This small molecule binds to this protein.
Small molecule (SMILES): Nc1nc(=O)c2ncn([C@@H]3O[C@H](CO[P](=O)(O)O[C@H]4[C@@H](O)[C@H](n5cnc6c(N)ncnc65)O[C@@H]4CO[P](=O)(O)O[C@H]4[C@@H](O)[C@H](n5cnc6c(=O)nc(N)[nH]c65)O[C@@H]4CO[P](=O)(O)O[C@H]4[C@@H](O)[C@H](n5cnc6c(=O)nc(N)[nH]c65)O[C@@H]4COP(=O)=O)[C@@H](O)[C@H]3O)c2[nH]1

Binding-site contacts:
Ligand atom C8 contacts residue ASN18 of chain 1.E at 3.5 Å.
Ligand atom N9 contacts residue ASN18 of chain 1.E at 3.4 Å.
Ligand atom O2' contacts residue ASN18 of chain 1.E at 4.5 Å.
Ligand atom C4' contacts residue ASN18 of chain 1.E at 3.3 Å.
Ligand atom OP1 contacts residue ASN18 of chain 1.E at 4.0 Å.
Ligand atom N3 contacts residue ASN18 of chain 1.E at 4.3 Å.
Ligand atom OP1 contacts residue MET123 of chain 1.E at 4.4 Å.
Ligand atom C1' contacts residue ASN18 of chain 1.E at 3.4 Å.
Ligand atom C4' contacts residue GLY124 of chain 1.E at 4.2 Å.
Ligand atom O4' contacts residue ILE17 of chain 1.E at 4.4 Å.
Ligand atom N7 contacts residue ASN18 of chain 1.E at 4.3 Å.
Ligand atom C5' contacts residue ASN18 of chain 1.E at 3.3 Å.
Ligand atom O2' contacts residue ILE16 of chain 1.E at 4.0 Å.
Ligand atom P contacts residue ASN18 of chain 1.E at 3.3 Å.
Ligand atom O3' contacts residue MET123 of chain 1.E at 4.2 Å.
Ligand atom C3' contacts residue GLY124 of chain 1.E at 4.4 Å.
Ligand atom C2' contacts residue GLY124 of chain 1.E at 4.3 Å.
Ligand atom C4' contacts residue ILE16 of chain 1.E at 4.0 Å (hydrophobic).
Ligand atom O3' contacts residue GLY124 of chain 1.E at 3.8 Å.
Ligand atom O4' contacts residue ASN18 of chain 1.E at 2.4 Å (h-bond).
Ligand atom O5' contacts residue ASN18 of chain 1.E at 2.3 Å (h-bond).
Ligand atom O4' contacts residue ILE16 of chain 1.E at 4.3 Å.
Ligand atom OP2 contacts residue ASN18 of chain 1.E at 4.5 Å.
Ligand atom O2' contacts residue GLY124 of chain 1.E at 3.1 Å.
Ligand atom C4 contacts residue ASN18 of chain 1.E at 4.2 Å.

Sequence of chain 1.E:
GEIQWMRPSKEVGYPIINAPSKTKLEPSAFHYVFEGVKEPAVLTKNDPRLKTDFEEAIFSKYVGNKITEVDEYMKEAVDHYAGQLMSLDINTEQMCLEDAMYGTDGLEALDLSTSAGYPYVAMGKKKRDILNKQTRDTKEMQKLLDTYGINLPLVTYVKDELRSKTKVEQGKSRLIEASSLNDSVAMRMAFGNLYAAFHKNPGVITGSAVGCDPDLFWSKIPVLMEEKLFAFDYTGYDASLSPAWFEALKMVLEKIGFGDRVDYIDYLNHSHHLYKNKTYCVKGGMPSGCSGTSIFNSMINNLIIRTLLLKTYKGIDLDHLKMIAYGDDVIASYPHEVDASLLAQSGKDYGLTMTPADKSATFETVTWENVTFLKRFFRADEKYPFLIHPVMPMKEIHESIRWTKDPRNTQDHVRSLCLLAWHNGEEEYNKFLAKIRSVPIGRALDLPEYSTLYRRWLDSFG